Binding-site contacts:
Ligand atom N6 contacts residue DT5 of chain 1.B at 2.9 Å (h-bond).
Ligand atom O2 contacts residue DG6 of chain 1.B at 2.8 Å (h-bond).
Ligand atom O6 contacts residue DC1 of chain 1.B at 3.0 Å (h-bond).
Ligand atom N1 contacts residue DT5 of chain 1.B at 2.4 Å (h-bond).
Ligand atom C4 contacts residue DA4 of chain 1.B at 3.0 Å.
Ligand atom C2 contacts residue DA4 of chain 1.B at 3.4 Å.
Ligand atom OP1 contacts residue SER229 of chain 1.C at 3.4 Å.
Ligand atom O2 contacts residue DA4 of chain 1.B at 3.1 Å.
Ligand atom N3 contacts residue DG6 of chain 1.B at 2.9 Å (h-bond).
Ligand atom OP1 contacts residue GLU232 of chain 1.C at 2.8 Å (salt-bridge).
Ligand atom N4 contacts residue DG3 of chain 1.B at 2.7 Å (h-bond).
Ligand atom O4 contacts residue DC1 of chain 1.B at 3.4 Å (h-bond).
Ligand atom OP1 contacts residue LYS230 of chain 1.C at 2.9 Å (salt-bridge).
Ligand atom O4 contacts residue DA4 of chain 1.B at 2.8 Å (h-bond).
Ligand atom C2 contacts residue DG3 of chain 1.B at 3.5 Å.
Ligand atom O4 contacts residue DG3 of chain 1.B at 2.9 Å (h-bond).
Ligand atom O2 contacts residue DG3 of chain 1.B at 3.2 Å (h-bond).
Ligand atom OP1 contacts residue GLY231 of chain 1.C at 3.2 Å.
Ligand atom N2 contacts residue DA2 of chain 1.B at 2.9 Å.
Ligand atom N2 contacts residue DC1 of chain 1.B at 3.1 Å (h-bond).
Ligand atom C2 contacts residue DG3 of chain 1.B at 3.4 Å.
Ligand atom C4 contacts residue DG3 of chain 1.B at 3.4 Å.
Ligand atom P contacts residue THR233 of chain 1.C at 3.5 Å.
Ligand atom N4 contacts residue DG6 of chain 1.B at 3.1 Å (h-bond).
Ligand atom O5' contacts residue GLY231 of chain 1.C at 3.3 Å.
Ligand atom N1 contacts residue DA2 of chain 1.B at 3.5 Å (h-bond).
Ligand atom C6 contacts residue DT5 of chain 1.B at 3.2 Å.
Ligand atom N3 contacts residue DG3 of chain 1.B at 2.6 Å (h-bond).
Ligand atom N3 contacts residue DA4 of chain 1.B at 2.3 Å (h-bond).
Ligand atom N1 contacts residue DA4 of chain 1.B at 3.4 Å (h-bond).
Ligand atom C2 contacts residue DT5 of chain 1.B at 2.8 Å.
Ligand atom O2 contacts residue DG3 of chain 1.B at 2.6 Å (h-bond).
Ligand atom N3 contacts residue DA2 of chain 1.B at 2.9 Å (h-bond).
Ligand atom O4 contacts residue DA2 of chain 1.B at 3.3 Å (h-bond).
Ligand atom N1 contacts residue DC1 of chain 1.B at 3.0 Å (h-bond).
Ligand atom N6 contacts residue DA4 of chain 1.B at 3.0 Å (h-bond).
Ligand atom OP1 contacts residue THR233 of chain 1.C at 2.8 Å (h-bond).
Ligand atom OP1 contacts residue LYS234 of chain 1.C at 2.9 Å (salt-bridge).
Ligand atom C2 contacts residue DA2 of chain 1.B at 3.5 Å.
Ligand atom C2 contacts residue DG6 of chain 1.B at 3.4 Å.

Sequence of chain 1.C:
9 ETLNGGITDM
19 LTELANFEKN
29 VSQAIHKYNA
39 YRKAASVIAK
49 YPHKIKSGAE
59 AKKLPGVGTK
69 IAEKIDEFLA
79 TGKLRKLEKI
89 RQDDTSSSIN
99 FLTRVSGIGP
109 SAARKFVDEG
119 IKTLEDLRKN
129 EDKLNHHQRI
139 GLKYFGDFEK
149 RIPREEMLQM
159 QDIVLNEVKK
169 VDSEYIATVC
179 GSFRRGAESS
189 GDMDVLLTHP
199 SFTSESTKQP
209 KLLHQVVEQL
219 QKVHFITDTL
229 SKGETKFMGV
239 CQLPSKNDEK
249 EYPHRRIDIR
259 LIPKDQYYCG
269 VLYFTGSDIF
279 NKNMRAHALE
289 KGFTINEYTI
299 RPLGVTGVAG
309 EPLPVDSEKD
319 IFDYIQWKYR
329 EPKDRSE

A small-molecule ligand and the protein it binds are described below.
Small molecule (SMILES): Cc1cn([C@H]2C[C@H](O[P](=O)(O)OC[C@H]3O[C@@H](n4cnc5c(=O)nc(N)[nH]c54)C[C@@H]3OP(=O)(O)O)[C@@H](CO[P](=O)(O)O[C@H]3C[C@H](n4ccc(N)nc4=O)O[C@@H]3CO[P](=O)(O)O[C@H]3C[C@H](n4cc(C)c(=O)[nH]c4=O)O[C@@H]3CO[P](=O)(O)O[C@H]3C[C@H](n4cnc5c(N)ncnc54)O[C@@H]3CO[P](=O)(O)O[C@H]3C[C@H](n4ccc(N)nc4=O)O[C@@H]3CO)O2)c(=O)[nH]c1=O